Binding-site contacts:
Ligand atom CAC contacts residue GLU235 of chain 1.D at 4.5 Å.
Ligand atom CBA contacts residue TYR242 of chain 1.D at 4.2 Å (hydrophobic).
Ligand atom CAY contacts residue LEU244 of chain 1.D at 4.2 Å (hydrophobic).
Ligand atom CAM contacts residue LEU244 of chain 1.D at 4.0 Å (hydrophobic).
Ligand atom CAI contacts residue LEU244 of chain 1.D at 4.4 Å (hydrophobic).
Ligand atom CAH contacts residue VAL249 of chain 1.D at 4.5 Å (hydrophobic).
Ligand atom CAB contacts residue ILE231 of chain 1.D at 4.3 Å (hydrophobic).
Ligand atom CAR contacts residue TYR242 of chain 1.D at 4.3 Å (hydrophobic).
Ligand atom CAQ contacts residue LEU244 of chain 1.D at 4.1 Å (hydrophobic).
Ligand atom CAF contacts residue GLU235 of chain 1.D at 4.5 Å.
Ligand atom CAU contacts residue TYR242 of chain 1.D at 4.4 Å (hydrophobic).
Ligand atom CAA contacts residue ILE231 of chain 1.D at 4.1 Å (hydrophobic).
Ligand atom CAD contacts residue TRP234 of chain 1.D at 4.1 Å (hydrophobic).
Ligand atom CAC contacts residue TRP234 of chain 1.D at 3.9 Å (hydrophobic).
Ligand atom CAH contacts residue GLU235 of chain 1.D at 4.5 Å.
Ligand atom CAJ contacts residue PHE238 of chain 1.D at 3.5 Å (hydrophobic).
Ligand atom CAK contacts residue PHE238 of chain 1.D at 4.4 Å (hydrophobic).
Ligand atom CBC contacts residue TYR242 of chain 1.D at 4.2 Å (hydrophobic).
Ligand atom CAI contacts residue PHE238 of chain 1.D at 4.0 Å (hydrophobic).
Ligand atom CAP contacts residue LEU244 of chain 1.D at 3.8 Å (hydrophobic).
Ligand atom CAB contacts residue TRP234 of chain 1.D at 3.8 Å (hydrophobic).
Ligand atom CAF contacts residue PHE238 of chain 1.D at 4.1 Å (hydrophobic).
Ligand atom CAO contacts residue LEU244 of chain 1.D at 3.8 Å (hydrophobic).
Ligand atom CAC contacts residue ILE231 of chain 1.D at 3.7 Å (hydrophobic).
Ligand atom CAH contacts residue LEU244 of chain 1.D at 3.8 Å (hydrophobic).
Ligand atom OBD contacts residue TYR242 of chain 1.D at 3.4 Å.

Sequence of chain 1.D:
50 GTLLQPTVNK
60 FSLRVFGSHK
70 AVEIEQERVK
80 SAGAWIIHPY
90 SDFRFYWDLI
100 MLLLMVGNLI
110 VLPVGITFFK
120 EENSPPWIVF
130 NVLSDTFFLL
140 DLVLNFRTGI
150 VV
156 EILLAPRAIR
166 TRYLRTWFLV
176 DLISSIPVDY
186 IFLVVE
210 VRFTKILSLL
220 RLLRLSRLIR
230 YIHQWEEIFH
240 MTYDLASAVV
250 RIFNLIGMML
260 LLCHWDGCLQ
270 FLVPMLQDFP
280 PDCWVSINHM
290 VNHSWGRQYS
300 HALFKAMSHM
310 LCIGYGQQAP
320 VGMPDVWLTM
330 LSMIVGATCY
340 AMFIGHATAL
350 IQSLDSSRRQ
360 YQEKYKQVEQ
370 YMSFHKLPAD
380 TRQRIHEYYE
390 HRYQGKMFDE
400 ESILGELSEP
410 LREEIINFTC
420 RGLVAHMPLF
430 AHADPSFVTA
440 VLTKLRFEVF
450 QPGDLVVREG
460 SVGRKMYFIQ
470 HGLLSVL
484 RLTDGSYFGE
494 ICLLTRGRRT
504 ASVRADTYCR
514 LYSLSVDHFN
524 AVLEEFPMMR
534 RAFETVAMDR

This small molecule binds to this protein.
Small molecule (SMILES): CC[C@H](C)[C@H](CCC[C@H]1CC[C@H]2C[C@@H](OC(=O)CCC(=O)O)CC[C@]2(C)C1)[C@H](C)CCCC(C)C